This protein binds this small molecule.
Small molecule (SMILES): CC[C@H](C)[C@H](NC(=O)CNC(=O)[C@H](CC(C)C)NC(=O)[C@H](CO)NC(=O)CN)C(=O)NCC(=O)N[C@@H](CO)C(=O)N[C@@H](CC(C)C)C(=O)N[C@H](C=O)CCCN=C(N)N

Sequence of chain 1.J:
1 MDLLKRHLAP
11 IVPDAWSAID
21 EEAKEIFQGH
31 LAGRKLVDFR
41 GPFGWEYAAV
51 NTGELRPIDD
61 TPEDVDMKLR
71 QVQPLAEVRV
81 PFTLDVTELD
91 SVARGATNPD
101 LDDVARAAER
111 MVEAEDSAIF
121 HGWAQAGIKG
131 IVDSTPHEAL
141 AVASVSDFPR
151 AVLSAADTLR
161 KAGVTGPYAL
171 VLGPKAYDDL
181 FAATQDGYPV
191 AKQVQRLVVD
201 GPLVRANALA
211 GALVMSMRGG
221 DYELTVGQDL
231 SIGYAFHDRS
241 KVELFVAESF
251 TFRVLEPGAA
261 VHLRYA

Binding-site contacts:
Ligand atom C contacts residue PHE39 of chain 1.J at 3.5 Å (hydrophobic).
Ligand atom O contacts residue ARG34 of chain 1.J at 2.7 Å (salt-bridge).
Ligand atom C contacts residue ARG34 of chain 1.J at 3.6 Å.
Ligand atom CG contacts residue LEU230 of chain 1.J at 3.3 Å (hydrophobic).
Ligand atom CD2 contacts residue ILE232 of chain 1.J at 3.7 Å (hydrophobic).
Ligand atom CD2 contacts residue ASP20 of chain 1.J at 3.7 Å.
Ligand atom N contacts residue LEU230 of chain 1.J at 2.7 Å (h-bond).
Ligand atom CB contacts residue PHE39 of chain 1.J at 3.6 Å (hydrophobic).
Ligand atom C contacts residue LYS35 of chain 1.J at 2.9 Å.
Ligand atom C contacts residue LEU230 of chain 1.J at 3.5 Å (hydrophobic).
Ligand atom O contacts residue LYS35 of chain 1.J at 3.0 Å.
Ligand atom O contacts residue LEU4 of chain 1.J at 3.3 Å.
Ligand atom CD1 contacts residue PHE27 of chain 1.J at 3.6 Å (hydrophobic).
Ligand atom CB contacts residue ASP229 of chain 1.J at 3.7 Å.
Ligand atom O contacts residue LEU36 of chain 1.J at 3.4 Å (h-bond).
Ligand atom C contacts residue LYS35 of chain 1.J at 3.4 Å.
Ligand atom CA contacts residue LEU230 of chain 1.J at 3.6 Å (hydrophobic).
Ligand atom CA contacts residue SER231 of chain 1.J at 3.2 Å.
Ligand atom CB contacts residue LEU230 of chain 1.J at 3.3 Å (hydrophobic).
Ligand atom CB contacts residue SER231 of chain 1.J at 3.3 Å.
Ligand atom O contacts residue ARG34 of chain 1.J at 3.6 Å (salt-bridge).
Ligand atom N contacts residue ARG34 of chain 1.J at 3.3 Å (salt-bridge).
Ligand atom CA contacts residue ASP229 of chain 1.J at 3.4 Å.
Ligand atom CB contacts residue LYS35 of chain 1.J at 3.6 Å.
Ligand atom C contacts residue ARG34 of chain 1.J at 3.4 Å.
Ligand atom CD1 contacts residue LEU230 of chain 1.J at 3.5 Å (hydrophobic).
Ligand atom OG contacts residue PHE39 of chain 1.J at 3.4 Å.
Ligand atom CA contacts residue LEU230 of chain 1.J at 3.5 Å (hydrophobic).
Ligand atom C contacts residue ARG34 of chain 1.J at 3.7 Å.
Ligand atom CA contacts residue ARG34 of chain 1.J at 3.5 Å.
Ligand atom CD1 contacts residue LEU31 of chain 1.J at 3.4 Å (hydrophobic).
Ligand atom N contacts residue ASP229 of chain 1.J at 2.8 Å (salt-bridge).
Ligand atom N contacts residue ASP229 of chain 1.J at 3.7 Å.
Ligand atom O contacts residue LYS24 of chain 1.J at 2.8 Å (salt-bridge).
Ligand atom O contacts residue LYS24 of chain 1.J at 3.4 Å (salt-bridge).
Ligand atom O contacts residue LYS35 of chain 1.J at 3.0 Å.
Ligand atom N contacts residue ARG34 of chain 1.J at 3.5 Å (salt-bridge).
Ligand atom CB contacts residue LEU230 of chain 1.J at 3.4 Å (hydrophobic).
Ligand atom N contacts residue ARG34 of chain 1.J at 3.2 Å (salt-bridge).
Ligand atom CA contacts residue PHE39 of chain 1.J at 3.7 Å (hydrophobic).